Sequence of chain 35.E:
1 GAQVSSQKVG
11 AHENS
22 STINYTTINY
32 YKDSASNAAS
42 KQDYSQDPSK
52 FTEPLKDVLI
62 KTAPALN

Binding-site contacts:
Ligand atom C contacts residue ALA2 of chain 35.E at 3.6 Å (hydrophobic).
Ligand atom CG2 contacts residue SER5 of chain 35.E at 3.2 Å.
Ligand atom CB contacts residue GLN3 of chain 35.E at 4.1 Å.
Ligand atom CG1 contacts residue GLN3 of chain 35.E at 3.0 Å.
Ligand atom N contacts residue VAL4 of chain 35.E at 3.0 Å (h-bond).
Ligand atom CG2 contacts residue VAL4 of chain 35.E at 3.4 Å (hydrophobic).
Ligand atom C contacts residue VAL4 of chain 35.E at 4.5 Å (hydrophobic).
Ligand atom CG2 contacts residue GLN3 of chain 35.E at 3.9 Å.
Ligand atom N contacts residue VAL4 of chain 35.E at 4.1 Å.
Ligand atom CD contacts residue VAL4 of chain 35.E at 3.8 Å (hydrophobic).
Ligand atom CG2 contacts residue ALA2 of chain 35.E at 4.3 Å (hydrophobic).
Ligand atom CA contacts residue ALA2 of chain 35.E at 3.8 Å (hydrophobic).
Ligand atom C contacts residue VAL4 of chain 35.E at 4.4 Å (hydrophobic).
Ligand atom C contacts residue ALA2 of chain 35.E at 4.2 Å (hydrophobic).
Ligand atom O contacts residue VAL4 of chain 35.E at 4.4 Å.
Ligand atom CB contacts residue VAL4 of chain 35.E at 4.0 Å (hydrophobic).
Ligand atom OE1 contacts residue VAL4 of chain 35.E at 3.3 Å (h-bond).
Ligand atom CA contacts residue ALA2 of chain 35.E at 3.4 Å (hydrophobic).
Ligand atom C contacts residue VAL4 of chain 35.E at 3.5 Å (hydrophobic).
Ligand atom CB contacts residue ALA2 of chain 35.E at 4.0 Å (hydrophobic).
Ligand atom N contacts residue ALA2 of chain 35.E at 2.8 Å (h-bond).
Ligand atom CA contacts residue VAL4 of chain 35.E at 3.5 Å (hydrophobic).
Ligand atom N contacts residue ALA2 of chain 35.E at 4.3 Å.
Ligand atom CB contacts residue VAL4 of chain 35.E at 4.2 Å (hydrophobic).
Ligand atom CB contacts residue ALA2 of chain 35.E at 3.5 Å (hydrophobic).
Ligand atom CA contacts residue GLN3 of chain 35.E at 4.3 Å.
Ligand atom O contacts residue GLN3 of chain 35.E at 3.0 Å (h-bond).
Ligand atom C contacts residue GLN3 of chain 35.E at 3.8 Å.
Ligand atom N contacts residue GLN3 of chain 35.E at 4.5 Å.
Ligand atom CA contacts residue VAL4 of chain 35.E at 4.0 Å (hydrophobic).
Ligand atom OG contacts residue GLN3 of chain 35.E at 3.3 Å (h-bond).
Ligand atom O contacts residue VAL4 of chain 35.E at 4.2 Å.
Ligand atom CB contacts residue GLN3 of chain 35.E at 3.6 Å.
Ligand atom OE2 contacts residue VAL4 of chain 35.E at 3.6 Å.

The small molecule below binds the protein below.
Small molecule (SMILES): CC[C@H](C)[C@H](N)C(=O)N[C@@H](CO)C(=O)N[C@@H](CCC(=O)O)C(=O)N[C@H](C=O)C(C)C